Binding-site contacts:
Ligand atom CAJ contacts residue ASN157 of chain 1.A at 2.6 Å.
Ligand atom CAH contacts residue MET206 of chain 1.A at 3.6 Å (hydrophobic).
Ligand atom CAA contacts residue SER205 of chain 1.A at 3.3 Å.
Ligand atom NAN contacts residue ILE213 of chain 1.A at 3.3 Å.
Ligand atom NAV contacts residue MET173 of chain 1.A at 3.5 Å.
Ligand atom OAB contacts residue ASN180 of chain 1.A at 2.3 Å (h-bond).
Ligand atom CAO contacts residue ASN180 of chain 1.A at 3.3 Å.
Ligand atom CAT contacts residue GLN34 of chain 1.A at 3.6 Å.
Ligand atom CAU contacts residue MET206 of chain 1.A at 3.6 Å (hydrophobic).
Ligand atom CAK contacts residue THR209 of chain 1.A at 3.7 Å.
Ligand atom CAM contacts residue MET173 of chain 1.A at 3.7 Å (hydrophobic).
Ligand atom CAI contacts residue THR209 of chain 1.A at 3.7 Å.
Ligand atom CAK contacts residue ILE213 of chain 1.A at 3.8 Å (hydrophobic).
Ligand atom CAT contacts residue MET206 of chain 1.A at 3.7 Å (hydrophobic).
Ligand atom CAO contacts residue THR202 of chain 1.A at 3.8 Å.
Ligand atom CAS contacts residue MET206 of chain 1.A at 3.7 Å (hydrophobic).
Ligand atom CAM contacts residue ALA172 of chain 1.A at 3.1 Å (hydrophobic).
Ligand atom CAA contacts residue MET206 of chain 1.A at 3.6 Å (hydrophobic).
Ligand atom CAQ contacts residue MET206 of chain 1.A at 3.6 Å (hydrophobic).
Ligand atom NAN contacts residue ASN153 of chain 1.A at 3.1 Å (h-bond).
Ligand atom CAS contacts residue GLN34 of chain 1.A at 3.4 Å.
Ligand atom CAL contacts residue ASN157 of chain 1.A at 2.7 Å.
Ligand atom OAB contacts residue THR202 of chain 1.A at 3.0 Å (h-bond).
Ligand atom OAD contacts residue TYR37 of chain 1.A at 3.1 Å.
Ligand atom CAA contacts residue GLY176 of chain 1.A at 3.2 Å.
Ligand atom OAB contacts residue TYR37 of chain 1.A at 3.7 Å.
Ligand atom CAI contacts residue GLY176 of chain 1.A at 3.9 Å.
Ligand atom OAD contacts residue THR202 of chain 1.A at 3.8 Å.
Ligand atom NAN contacts residue ASN157 of chain 1.A at 3.7 Å.
Ligand atom CAJ contacts residue ASN153 of chain 1.A at 3.4 Å.
Ligand atom CAP contacts residue GLN34 of chain 1.A at 3.3 Å.
Ligand atom CAI contacts residue MET206 of chain 1.A at 3.6 Å (hydrophobic).
Ligand atom CAF contacts residue GLN34 of chain 1.A at 3.0 Å.
Ligand atom NAW contacts residue MET206 of chain 1.A at 3.6 Å.
Ligand atom BR contacts residue GLN34 of chain 1.A at 3.5 Å.
Ligand atom CAH contacts residue ASN180 of chain 1.A at 3.7 Å.
Ligand atom CAK contacts residue ASN153 of chain 1.A at 3.4 Å.
Ligand atom CAM contacts residue THR209 of chain 1.A at 3.6 Å.
Ligand atom OAC contacts residue GLN34 of chain 1.A at 2.6 Å (h-bond).
Ligand atom CAA contacts residue THR209 of chain 1.A at 3.4 Å.

This small molecule binds to this protein.
Small molecule (SMILES): CCn1cc(C(=O)O)c(=O)c2cc(Br)c(N3CCNCC3)cc21

Sequence of chain 1.A:
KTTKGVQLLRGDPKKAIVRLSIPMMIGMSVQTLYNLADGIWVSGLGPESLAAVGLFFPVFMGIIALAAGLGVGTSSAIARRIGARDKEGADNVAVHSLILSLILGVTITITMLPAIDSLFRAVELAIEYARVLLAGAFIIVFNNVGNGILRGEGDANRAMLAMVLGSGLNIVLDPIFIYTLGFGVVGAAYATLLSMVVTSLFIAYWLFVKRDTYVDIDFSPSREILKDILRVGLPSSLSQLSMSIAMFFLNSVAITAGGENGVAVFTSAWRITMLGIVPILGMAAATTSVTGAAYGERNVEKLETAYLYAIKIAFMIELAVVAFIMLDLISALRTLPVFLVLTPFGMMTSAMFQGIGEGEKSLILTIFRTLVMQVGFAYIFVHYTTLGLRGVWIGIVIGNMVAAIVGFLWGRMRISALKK